Sequence of chain 1.A:
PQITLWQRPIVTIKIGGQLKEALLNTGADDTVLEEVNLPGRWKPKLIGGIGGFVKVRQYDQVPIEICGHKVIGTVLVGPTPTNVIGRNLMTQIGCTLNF

Sequence of chain 1.B:
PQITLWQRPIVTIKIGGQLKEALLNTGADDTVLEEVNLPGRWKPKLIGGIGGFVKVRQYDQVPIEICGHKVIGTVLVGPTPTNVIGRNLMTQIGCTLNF

Binding-site contacts:
Ligand atom N contacts residue GLY27 of chain 1.B at 2.9 Å (h-bond).
Ligand atom CA contacts residue GLY27 of chain 1.B at 3.0 Å.
Ligand atom O contacts residue ASP29 of chain 1.A at 2.8 Å (salt-bridge).
Ligand atom CA contacts residue ALA28 of chain 1.A at 3.6 Å (hydrophobic).
Ligand atom CB contacts residue ASN25 of chain 1.B at 3.1 Å.
Ligand atom OD1 contacts residue ASP30 of chain 1.A at 2.9 Å (salt-bridge).
Ligand atom N contacts residue ASP29 of chain 1.A at 2.5 Å (salt-bridge).
Ligand atom CA contacts residue ASP30 of chain 1.B at 3.4 Å.
Ligand atom CD1 contacts residue ASP30 of chain 1.B at 3.3 Å.
Ligand atom O contacts residue ALA28 of chain 1.A at 3.6 Å.
Ligand atom N contacts residue GLY27 of chain 1.A at 3.5 Å (h-bond).
Ligand atom CG1 contacts residue ALA28 of chain 1.B at 3.5 Å (hydrophobic).
Ligand atom CA contacts residue ASN25 of chain 1.A at 3.5 Å.
Ligand atom CG contacts residue ASP30 of chain 1.B at 3.5 Å.
Ligand atom OD1 contacts residue ASP29 of chain 1.A at 3.0 Å (salt-bridge).
Ligand atom CE2 contacts residue THR82 of chain 1.B at 3.3 Å.
Ligand atom CG contacts residue ASN25 of chain 1.B at 3.6 Å.
Ligand atom CA contacts residue ASP29 of chain 1.A at 3.6 Å.
Ligand atom N contacts residue ARG8 of chain 1.B at 2.7 Å (salt-bridge).
Ligand atom OD1 contacts residue ALA28 of chain 1.A at 3.6 Å.
Ligand atom O contacts residue ASN25 of chain 1.B at 2.9 Å (h-bond).
Ligand atom O contacts residue ASN25 of chain 1.A at 3.1 Å (h-bond).
Ligand atom C contacts residue GLY27 of chain 1.B at 3.3 Å.
Ligand atom CD1 contacts residue ASP29 of chain 1.B at 3.2 Å.
Ligand atom OXT contacts residue LEU46 of chain 1.B at 3.2 Å (h-bond).
Ligand atom CD contacts residue ASP29 of chain 1.B at 2.7 Å.
Ligand atom CB contacts residue ASP30 of chain 1.B at 3.3 Å.
Ligand atom CG contacts residue ASN25 of chain 1.A at 3.5 Å.
Ligand atom CA contacts residue ASP29 of chain 1.B at 3.4 Å.
Ligand atom N contacts residue ASN25 of chain 1.A at 3.2 Å (h-bond).
Ligand atom CG1 contacts residue ASP29 of chain 1.B at 3.1 Å.
Ligand atom CB contacts residue ASN25 of chain 1.A at 3.6 Å.
Ligand atom C contacts residue ASN25 of chain 1.A at 3.2 Å.
Ligand atom CE2 contacts residue VAL84 of chain 1.B at 3.6 Å (hydrophobic).
Ligand atom OXT contacts residue LYS45 of chain 1.B at 3.5 Å (salt-bridge).
Ligand atom CG contacts residue ASP29 of chain 1.B at 3.4 Å.
Ligand atom N contacts residue ASP29 of chain 1.B at 3.6 Å (salt-bridge).
Ligand atom O contacts residue ASP29 of chain 1.B at 3.5 Å (salt-bridge).
Ligand atom CB contacts residue ARG8 of chain 1.A at 3.5 Å.
Ligand atom CA contacts residue ARG8 of chain 1.A at 3.6 Å.

A protein and the small-molecule ligand that binds it are described below.
Small molecule (SMILES): CC[C@H](C)[C@H](NC(=O)[C@@H]1CCCN1C(=O)[C@H](Cc1ccccc1)NC(=O)[C@H](CC(N)=O)NC(=O)[C@@H](N)CC(C)C)C(=O)N[C@@H](CO)C(=O)N1CCC[C@H]1C(=O)O